This small molecule binds to this protein.
Small molecule (SMILES): COc1ccc2c(c1)O[C@H](O)C(=O)N2O

Sequence of chain 4.A:
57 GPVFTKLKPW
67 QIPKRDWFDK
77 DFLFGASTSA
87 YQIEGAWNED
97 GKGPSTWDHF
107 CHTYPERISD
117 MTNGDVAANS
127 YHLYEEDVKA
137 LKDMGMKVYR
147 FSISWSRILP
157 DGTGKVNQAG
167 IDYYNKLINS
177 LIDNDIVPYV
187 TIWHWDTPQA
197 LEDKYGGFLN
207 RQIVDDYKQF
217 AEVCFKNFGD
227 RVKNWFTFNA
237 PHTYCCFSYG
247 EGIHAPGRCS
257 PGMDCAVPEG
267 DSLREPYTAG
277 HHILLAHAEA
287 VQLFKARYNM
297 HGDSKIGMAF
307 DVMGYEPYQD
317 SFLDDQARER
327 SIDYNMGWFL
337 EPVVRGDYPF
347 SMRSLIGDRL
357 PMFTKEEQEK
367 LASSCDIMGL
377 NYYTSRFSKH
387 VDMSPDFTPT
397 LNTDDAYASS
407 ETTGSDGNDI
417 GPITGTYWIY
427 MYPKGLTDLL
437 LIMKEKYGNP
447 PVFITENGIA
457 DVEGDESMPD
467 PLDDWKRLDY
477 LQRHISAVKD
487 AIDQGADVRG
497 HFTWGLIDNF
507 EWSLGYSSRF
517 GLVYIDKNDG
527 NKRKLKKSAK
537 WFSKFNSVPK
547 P

Binding-site contacts:
Ligand atom C3B contacts residue TRP424 of chain 4.A at 3.8 Å (hydrophobic).
Ligand atom C8B contacts residue PHE243 of chain 4.A at 3.6 Å (hydrophobic).
Ligand atom C4B contacts residue TRP424 of chain 4.A at 3.8 Å (hydrophobic).
Ligand atom N3B contacts residue THR239 of chain 4.A at 3.0 Å (h-bond).
Ligand atom C6B contacts residue PHE243 of chain 4.A at 3.8 Å (hydrophobic).
Ligand atom C8B contacts residue TRP424 of chain 4.A at 3.7 Å (hydrophobic).
Ligand atom O1B contacts residue THR239 of chain 4.A at 4.0 Å.
Ligand atom C2B contacts residue TRP424 of chain 4.A at 3.7 Å (hydrophobic).
Ligand atom O7B contacts residue TYR423 of chain 4.A at 3.6 Å.
Ligand atom OHB contacts residue ASP307 of chain 4.A at 4.2 Å.
Ligand atom OHB contacts residue TRP424 of chain 4.A at 4.2 Å.
Ligand atom C1B contacts residue BGC1 of chain 4.B at 4.1 Å.
Ligand atom C5B contacts residue PHE243 of chain 4.A at 4.0 Å (hydrophobic).
Ligand atom C7B contacts residue TRP424 of chain 4.A at 3.6 Å (hydrophobic).
Ligand atom O1A contacts residue TRP191 of chain 4.A at 4.1 Å.
Ligand atom O1B contacts residue TRP424 of chain 4.A at 4.2 Å.
Ligand atom C1B contacts residue TRP424 of chain 4.A at 3.8 Å (hydrophobic).
Ligand atom C4B contacts residue THR239 of chain 4.A at 4.0 Å.
Ligand atom C3B contacts residue THR239 of chain 4.A at 3.7 Å.
Ligand atom O1B contacts residue BGC1 of chain 4.B at 3.0 Å (h-bond).
Ligand atom C7B contacts residue PHE243 of chain 4.A at 3.7 Å (hydrophobic).
Ligand atom C4B contacts residue PHE243 of chain 4.A at 4.0 Å (hydrophobic).
Ligand atom O7B contacts residue PHE243 of chain 4.A at 4.2 Å.
Ligand atom C9B contacts residue PHE243 of chain 4.A at 4.1 Å (hydrophobic).
Ligand atom C3B contacts residue BGC1 of chain 4.B at 3.5 Å.
Ligand atom C6B contacts residue TRP424 of chain 4.A at 3.5 Å (hydrophobic).
Ligand atom C9B contacts residue TRP424 of chain 4.A at 4.2 Å (hydrophobic).
Ligand atom O3B contacts residue ASP307 of chain 4.A at 3.2 Å.
Ligand atom OHB contacts residue MET309 of chain 4.A at 3.8 Å.
Ligand atom C1B contacts residue PHE243 of chain 4.A at 3.8 Å (hydrophobic).
Ligand atom O7B contacts residue TRP424 of chain 4.A at 3.4 Å.
Ligand atom O3B contacts residue BGC1 of chain 4.B at 3.6 Å.
Ligand atom C5B contacts residue MET309 of chain 4.A at 4.0 Å (hydrophobic).
Ligand atom OHB contacts residue THR239 of chain 4.A at 3.2 Å (h-bond).
Ligand atom O1A contacts residue BGC1 of chain 4.B at 1.4 Å.
Ligand atom C9B contacts residue TYR423 of chain 4.A at 3.7 Å (hydrophobic).
Ligand atom O3B contacts residue THR239 of chain 4.A at 3.4 Å (h-bond).
Ligand atom N3B contacts residue TRP424 of chain 4.A at 4.2 Å.
Ligand atom C2B contacts residue BGC1 of chain 4.B at 2.4 Å.
Ligand atom C5B contacts residue TRP424 of chain 4.A at 3.6 Å (hydrophobic).